The small molecule below binds the protein below.
Small molecule (SMILES): C=C(C)[C@H]1CC[NH+]2CCC[C@H](C)[C@@]2(C)C1

Sequence of chain 1.D:
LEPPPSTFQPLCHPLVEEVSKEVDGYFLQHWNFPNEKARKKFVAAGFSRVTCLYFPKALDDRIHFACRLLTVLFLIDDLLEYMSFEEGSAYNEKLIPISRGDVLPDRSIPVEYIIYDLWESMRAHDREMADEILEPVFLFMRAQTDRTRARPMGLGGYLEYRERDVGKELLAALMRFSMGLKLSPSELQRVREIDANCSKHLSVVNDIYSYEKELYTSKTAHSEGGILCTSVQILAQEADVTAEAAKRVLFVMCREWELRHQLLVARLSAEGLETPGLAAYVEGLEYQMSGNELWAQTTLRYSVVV

Binding-site contacts:
Ligand atom CAG contacts residue TYR61 of chain 1.D at 4.2 Å (hydrophobic).
Ligand atom CAA contacts residue VAL57 of chain 1.D at 3.7 Å (hydrophobic).
Ligand atom CAG contacts residue ASN213 of chain 1.D at 3.8 Å.
Ligand atom CAJ contacts residue VAL173 of chain 1.D at 4.0 Å (hydrophobic).
Ligand atom NAN contacts residue PHE81 of chain 1.D at 3.4 Å.
Ligand atom CAL contacts residue TYR61 of chain 1.D at 3.4 Å (hydrophobic).
Ligand atom CAA contacts residue TYR61 of chain 1.D at 3.5 Å (hydrophobic).
Ligand atom CAE contacts residue LEU80 of chain 1.D at 4.1 Å (hydrophobic).
Ligand atom CAG contacts residue ASN299 of chain 1.D at 4.3 Å.
Ligand atom CAC contacts residue LEU77 of chain 1.D at 4.2 Å (hydrophobic).
Ligand atom CAI contacts residue PHE81 of chain 1.D at 3.9 Å (hydrophobic).
Ligand atom CAC contacts residue LEU177 of chain 1.D at 3.6 Å (hydrophobic).
Ligand atom CAC contacts residue PHE147 of chain 1.D at 4.1 Å (hydrophobic).
Ligand atom CAD contacts residue POP1 of chain 1.U at 3.5 Å.
Ligand atom NAN contacts residue POP1 of chain 1.U at 3.8 Å.
Ligand atom CAO contacts residue POP1 of chain 1.U at 4.3 Å.
Ligand atom CAO contacts residue VAL173 of chain 1.D at 4.2 Å (hydrophobic).
Ligand atom CAH contacts residue PHE81 of chain 1.D at 3.6 Å (hydrophobic).
Ligand atom CAC contacts residue VAL173 of chain 1.D at 4.1 Å (hydrophobic).
Ligand atom CAE contacts residue PHE81 of chain 1.D at 3.7 Å (hydrophobic).
Ligand atom CAK contacts residue ASN299 of chain 1.D at 4.3 Å.
Ligand atom CAF contacts residue LEU80 of chain 1.D at 4.3 Å (hydrophobic).
Ligand atom CAI contacts residue ASN213 of chain 1.D at 3.9 Å.
Ligand atom CAI contacts residue POP1 of chain 1.U at 3.2 Å.
Ligand atom CAA contacts residue PHE81 of chain 1.D at 3.5 Å (hydrophobic).
Ligand atom CAB contacts residue LEU77 of chain 1.D at 4.1 Å (hydrophobic).
Ligand atom CAA contacts residue ASN299 of chain 1.D at 3.7 Å.
Ligand atom CAD contacts residue ASP172 of chain 1.D at 4.2 Å.
Ligand atom CAE contacts residue ASP84 of chain 1.D at 4.0 Å.
Ligand atom CAD contacts residue VAL173 of chain 1.D at 3.3 Å (hydrophobic).
Ligand atom CAB contacts residue TYR61 of chain 1.D at 3.5 Å (hydrophobic).
Ligand atom CAH contacts residue POP1 of chain 1.U at 3.2 Å.
Ligand atom CAJ contacts residue LEU178 of chain 1.D at 4.2 Å (hydrophobic).
Ligand atom CAG contacts residue PHE81 of chain 1.D at 4.2 Å (hydrophobic).
Ligand atom CAD contacts residue PHE147 of chain 1.D at 4.1 Å (hydrophobic).
Ligand atom CAA contacts residue TRP302 of chain 1.D at 3.8 Å (hydrophobic).
Ligand atom CAF contacts residue PHE147 of chain 1.D at 3.5 Å (hydrophobic).
Ligand atom CAK contacts residue PHE81 of chain 1.D at 3.7 Å (hydrophobic).
Ligand atom CAB contacts residue PHE81 of chain 1.D at 3.9 Å (hydrophobic).
Ligand atom CAK contacts residue TYR61 of chain 1.D at 3.2 Å (hydrophobic).